Sequence of chain 12.A:
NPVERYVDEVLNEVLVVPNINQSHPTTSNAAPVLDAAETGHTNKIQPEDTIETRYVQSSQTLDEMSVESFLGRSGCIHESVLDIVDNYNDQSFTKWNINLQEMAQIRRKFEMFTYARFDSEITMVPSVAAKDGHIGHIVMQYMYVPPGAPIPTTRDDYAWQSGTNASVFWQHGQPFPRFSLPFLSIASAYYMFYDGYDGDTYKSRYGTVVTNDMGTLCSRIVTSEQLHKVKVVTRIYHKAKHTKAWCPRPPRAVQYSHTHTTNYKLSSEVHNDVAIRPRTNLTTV

Binding-site contacts:
Ligand atom CM3 contacts residue TYR190 of chain 12.A at 3.6 Å (hydrophobic).
Ligand atom N3A contacts residue TYR144 of chain 12.A at 3.2 Å.
Ligand atom C3 contacts residue LEU100 of chain 12.A at 3.8 Å (hydrophobic).
Ligand atom C5B contacts residue TYR144 of chain 12.A at 3.8 Å (hydrophobic).
Ligand atom CM2 contacts residue ILE122 of chain 12.A at 3.8 Å (hydrophobic).
Ligand atom C6B contacts residue ILE98 of chain 12.A at 3.8 Å (hydrophobic).
Ligand atom N1A contacts residue LEU217 of chain 12.A at 3.3 Å.
Ligand atom C6B contacts residue LEU181 of chain 12.A at 3.5 Å (hydrophobic).
Ligand atom C2B contacts residue ILE122 of chain 12.A at 4.0 Å (hydrophobic).
Ligand atom CM6 contacts residue LEU181 of chain 12.A at 3.8 Å (hydrophobic).
Ligand atom C2A contacts residue PHE179 of chain 12.A at 3.5 Å (hydrophobic).
Ligand atom C5B contacts residue LEU181 of chain 12.A at 3.6 Å (hydrophobic).
Ligand atom O1 contacts residue LEU100 of chain 12.A at 3.7 Å.
Ligand atom C4 contacts residue LEU100 of chain 12.A at 3.9 Å (hydrophobic).
Ligand atom CM4 contacts residue TYR142 of chain 12.A at 3.7 Å (hydrophobic).
Ligand atom C4 contacts residue TYR190 of chain 12.A at 3.7 Å (hydrophobic).
Ligand atom O1B contacts residue ILE98 of chain 12.A at 3.2 Å.
Ligand atom CM6 contacts residue TYR144 of chain 12.A at 3.7 Å (hydrophobic).
Ligand atom CM4 contacts residue VAL168 of chain 12.A at 3.9 Å (hydrophobic).
Ligand atom N2 contacts residue LEU100 of chain 12.A at 3.8 Å.
Ligand atom C1C contacts residue MET214 of chain 12.A at 3.2 Å (hydrophobic).
Ligand atom N5A contacts residue PHE179 of chain 12.A at 3.3 Å.
Ligand atom C5 contacts residue MET214 of chain 12.A at 3.4 Å (hydrophobic).
Ligand atom N5A contacts residue MET124 of chain 12.A at 3.9 Å.
Ligand atom CM6 contacts residue LEU184 of chain 12.A at 3.7 Å (hydrophobic).
Ligand atom N3A contacts residue PHE179 of chain 12.A at 3.7 Å.
Ligand atom CM2 contacts residue ILE77 of chain 12.A at 3.8 Å (hydrophobic).
Ligand atom N2 contacts residue MET214 of chain 12.A at 3.8 Å.
Ligand atom N1A contacts residue MET124 of chain 12.A at 3.6 Å.
Ligand atom C2A contacts residue LEU217 of chain 12.A at 4.0 Å (hydrophobic).
Ligand atom CM4 contacts residue ALA166 of chain 12.A at 3.1 Å (hydrophobic).
Ligand atom N1A contacts residue PHE179 of chain 12.A at 3.3 Å.
Ligand atom C1B contacts residue LEU181 of chain 12.A at 4.0 Å (hydrophobic).
Ligand atom N4A contacts residue TYR144 of chain 12.A at 3.7 Å.
Ligand atom C4 contacts residue MET214 of chain 12.A at 3.7 Å (hydrophobic).
Ligand atom N4A contacts residue PHE179 of chain 12.A at 3.5 Å.
Ligand atom N5A contacts residue LEU217 of chain 12.A at 3.6 Å.
Ligand atom C1B contacts residue ILE98 of chain 12.A at 3.6 Å (hydrophobic).
Ligand atom O1 contacts residue MET214 of chain 12.A at 3.2 Å.
Ligand atom CM4 contacts residue TYR144 of chain 12.A at 3.8 Å (hydrophobic).

This small molecule binds to this protein.
Small molecule (SMILES): Cc1cc(CCCOc2c(C)cc(-c3nnn(C)n3)cc2C)on1